Sequence of chain 1.E:
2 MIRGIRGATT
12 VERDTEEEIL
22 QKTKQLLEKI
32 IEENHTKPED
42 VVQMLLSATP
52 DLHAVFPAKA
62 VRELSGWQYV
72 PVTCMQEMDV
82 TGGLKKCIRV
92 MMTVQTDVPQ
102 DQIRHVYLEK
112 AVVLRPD

Sequence of chain 1.F:
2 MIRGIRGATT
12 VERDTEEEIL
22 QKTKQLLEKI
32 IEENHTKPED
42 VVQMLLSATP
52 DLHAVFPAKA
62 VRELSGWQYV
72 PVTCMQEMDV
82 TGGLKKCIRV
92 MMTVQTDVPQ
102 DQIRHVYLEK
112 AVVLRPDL

Binding-site contacts:
Ligand atom C2 contacts residue ALA59 of chain 1.E at 4.1 Å (hydrophobic).
Ligand atom O4 contacts residue ARG116 of chain 1.F at 3.8 Å.
Ligand atom C4 contacts residue GLU78 of chain 1.F at 3.4 Å.
Ligand atom C11 contacts residue ARG90 of chain 1.F at 3.7 Å.
Ligand atom O2 contacts residue LYS60 of chain 1.E at 3.2 Å (salt-bridge).
Ligand atom C6 contacts residue CYS75 of chain 1.E at 4.1 Å (hydrophobic).
Ligand atom O3 contacts residue ARG90 of chain 1.F at 2.8 Å (salt-bridge).
Ligand atom O2 contacts residue ALA59 of chain 1.E at 3.2 Å.
Ligand atom O5 contacts residue CYS75 of chain 1.E at 2.9 Å (h-bond).
Ligand atom C10 contacts residue ALA59 of chain 1.E at 3.4 Å (hydrophobic).
Ligand atom C8 contacts residue LEU115 of chain 1.F at 4.1 Å (hydrophobic).
Ligand atom O3 contacts residue LEU115 of chain 1.F at 3.9 Å.
Ligand atom C4 contacts residue THR74 of chain 1.E at 3.8 Å.
Ligand atom O4 contacts residue ARG7 of chain 1.F at 3.5 Å (salt-bridge).
Ligand atom O3 contacts residue TYR108 of chain 1.F at 3.9 Å.
Ligand atom C1 contacts residue ALA59 of chain 1.E at 4.1 Å (hydrophobic).
Ligand atom O5 contacts residue ARG90 of chain 1.F at 4.1 Å.
Ligand atom C3 contacts residue THR74 of chain 1.E at 3.5 Å.
Ligand atom C4 contacts residue CYS75 of chain 1.E at 4.0 Å (hydrophobic).
Ligand atom O4 contacts residue TYR108 of chain 1.F at 2.9 Å (h-bond).
Ligand atom O3 contacts residue ARG7 of chain 1.F at 3.0 Å (salt-bridge).
Ligand atom C11 contacts residue ARG7 of chain 1.F at 3.5 Å.
Ligand atom C5 contacts residue GLU78 of chain 1.F at 4.0 Å.
Ligand atom C5 contacts residue ARG90 of chain 1.F at 3.4 Å.
Ligand atom O1 contacts residue ALA59 of chain 1.E at 3.6 Å.
Ligand atom C2 contacts residue VAL73 of chain 1.E at 3.4 Å (hydrophobic).
Ligand atom C4 contacts residue ARG90 of chain 1.F at 3.3 Å.
Ligand atom O7 contacts residue ARG90 of chain 1.F at 2.9 Å (salt-bridge).
Ligand atom C3 contacts residue ARG7 of chain 1.F at 3.2 Å.
Ligand atom C2 contacts residue ARG7 of chain 1.F at 3.6 Å.
Ligand atom O5 contacts residue GLU78 of chain 1.F at 2.9 Å (salt-bridge).
Ligand atom C8 contacts residue ARG90 of chain 1.F at 3.9 Å.
Ligand atom C11 contacts residue TYR108 of chain 1.F at 3.8 Å (hydrophobic).
Ligand atom C5 contacts residue PHE57 of chain 1.E at 3.9 Å (hydrophobic).
Ligand atom O5 contacts residue PHE57 of chain 1.E at 4.0 Å.
Ligand atom C11 contacts residue LEU115 of chain 1.F at 4.0 Å (hydrophobic).
Ligand atom C3 contacts residue VAL73 of chain 1.E at 3.3 Å (hydrophobic).
Ligand atom C6 contacts residue PHE57 of chain 1.E at 3.6 Å (hydrophobic).
Ligand atom O5 contacts residue THR74 of chain 1.E at 3.8 Å.
Ligand atom C3 contacts residue CYS75 of chain 1.E at 3.9 Å (hydrophobic).

A protein and the small-molecule ligand that binds it are described below.
Small molecule (SMILES): O=C(O)[C@@H]1C[C@]2(C(=O)O)C=C[C@@H](O)[C@@H](C2)O1